Sequence of chain 4.A:
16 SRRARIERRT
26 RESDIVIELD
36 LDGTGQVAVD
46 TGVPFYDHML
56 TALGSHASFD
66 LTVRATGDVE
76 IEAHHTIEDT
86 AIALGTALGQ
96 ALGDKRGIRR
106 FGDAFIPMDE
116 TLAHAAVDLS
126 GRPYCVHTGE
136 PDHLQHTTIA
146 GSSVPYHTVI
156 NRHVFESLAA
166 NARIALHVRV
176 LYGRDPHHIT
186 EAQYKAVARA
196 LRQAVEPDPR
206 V

Sequence of chain 12.A:
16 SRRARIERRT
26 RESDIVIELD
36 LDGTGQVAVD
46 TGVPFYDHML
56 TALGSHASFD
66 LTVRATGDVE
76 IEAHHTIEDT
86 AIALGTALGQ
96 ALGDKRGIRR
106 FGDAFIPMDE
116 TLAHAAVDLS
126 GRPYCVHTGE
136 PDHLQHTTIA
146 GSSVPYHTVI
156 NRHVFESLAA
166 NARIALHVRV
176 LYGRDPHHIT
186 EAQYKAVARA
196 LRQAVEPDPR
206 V

A small-molecule ligand and the protein it binds are described below.
Small molecule (SMILES): N[C@@H](Cc1nnc[nH]1)C(=O)O

Sequence of chain 13.A:
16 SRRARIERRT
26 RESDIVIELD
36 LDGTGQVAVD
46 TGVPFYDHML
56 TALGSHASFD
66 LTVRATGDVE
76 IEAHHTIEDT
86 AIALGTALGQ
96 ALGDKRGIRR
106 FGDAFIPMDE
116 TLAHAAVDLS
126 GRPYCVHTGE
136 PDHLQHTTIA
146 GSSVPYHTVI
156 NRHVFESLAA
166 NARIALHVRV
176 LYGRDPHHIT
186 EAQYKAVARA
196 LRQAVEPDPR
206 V

Binding-site contacts:
Ligand atom C4 contacts residue GLU83 of chain 13.A at 3.4 Å.
Ligand atom N6 contacts residue GLU27 of chain 13.A at 4.3 Å.
Ligand atom C1 contacts residue HIS79 of chain 13.A at 3.1 Å.
Ligand atom C1 contacts residue HIS80 of chain 13.A at 3.7 Å.
Ligand atom C3 contacts residue GLU83 of chain 13.A at 3.5 Å.
Ligand atom C3 contacts residue HIS80 of chain 13.A at 4.2 Å.
Ligand atom N10 contacts residue HIS80 of chain 13.A at 3.4 Å (h-bond).
Ligand atom N2 contacts residue HIS80 of chain 13.A at 4.3 Å.
Ligand atom N2 contacts residue HIS183 of chain 4.A at 3.5 Å (h-bond).
Ligand atom C5 contacts residue ARG127 of chain 12.A at 3.5 Å.
Ligand atom C1 contacts residue GLU83 of chain 13.A at 4.1 Å.
Ligand atom N11 contacts residue GLU186 of chain 4.A at 3.1 Å (salt-bridge).
Ligand atom C3 contacts residue MN1 of chain 13.B at 3.4 Å.
Ligand atom N10 contacts residue MN1 of chain 4.C at 3.1 Å.
Ligand atom C7 contacts residue ARG127 of chain 12.A at 3.7 Å.
Ligand atom N11 contacts residue HIS80 of chain 13.A at 3.0 Å (h-bond).
Ligand atom O9 contacts residue ARG127 of chain 12.A at 3.0 Å (salt-bridge).
Ligand atom O9 contacts residue MET113 of chain 4.A at 4.3 Å.
Ligand atom C1 contacts residue MN1 of chain 13.B at 3.2 Å.
Ligand atom C1 contacts residue HIS182 of chain 4.A at 3.5 Å.
Ligand atom C4 contacts residue ARG127 of chain 12.A at 3.3 Å.
Ligand atom C4 contacts residue MET113 of chain 4.A at 4.3 Å (hydrophobic).
Ligand atom C1 contacts residue MET113 of chain 4.A at 3.5 Å (hydrophobic).
Ligand atom C4 contacts residue MN1 of chain 13.B at 3.9 Å.
Ligand atom N2 contacts residue MN1 of chain 13.B at 2.3 Å.
Ligand atom N2 contacts residue HIS79 of chain 13.A at 3.1 Å (h-bond).
Ligand atom N6 contacts residue HIS80 of chain 13.A at 4.0 Å.
Ligand atom N6 contacts residue ASP84 of chain 13.A at 4.1 Å.
Ligand atom N11 contacts residue MET113 of chain 4.A at 3.5 Å.
Ligand atom N10 contacts residue GLU186 of chain 4.A at 3.9 Å.
Ligand atom N11 contacts residue HIS182 of chain 4.A at 3.1 Å (h-bond).
Ligand atom C1 contacts residue HIS183 of chain 4.A at 3.7 Å.
Ligand atom N2 contacts residue MET113 of chain 4.A at 3.5 Å.
Ligand atom C1 contacts residue MN1 of chain 4.C at 3.3 Å.
Ligand atom C3 contacts residue MN1 of chain 4.C at 4.3 Å.
Ligand atom N2 contacts residue GLU83 of chain 13.A at 3.1 Å (salt-bridge).
Ligand atom N11 contacts residue MN1 of chain 4.C at 2.2 Å.
Ligand atom C3 contacts residue MET113 of chain 4.A at 3.5 Å (hydrophobic).
Ligand atom C1 contacts residue GLU186 of chain 4.A at 4.0 Å.
Ligand atom N10 contacts residue MET113 of chain 4.A at 3.5 Å.